This small molecule binds to this protein.
Small molecule (SMILES): C[C@@H]1CC[C@@]2(OC1)O[C@H]1C[C@H]3[C@@H]4CC=C5C[C@@H](O)CC[C@]5(C)[C@H]4CC[C@]3(C)[C@H]1[C@@H]2C

Sequence of chain 1.A:
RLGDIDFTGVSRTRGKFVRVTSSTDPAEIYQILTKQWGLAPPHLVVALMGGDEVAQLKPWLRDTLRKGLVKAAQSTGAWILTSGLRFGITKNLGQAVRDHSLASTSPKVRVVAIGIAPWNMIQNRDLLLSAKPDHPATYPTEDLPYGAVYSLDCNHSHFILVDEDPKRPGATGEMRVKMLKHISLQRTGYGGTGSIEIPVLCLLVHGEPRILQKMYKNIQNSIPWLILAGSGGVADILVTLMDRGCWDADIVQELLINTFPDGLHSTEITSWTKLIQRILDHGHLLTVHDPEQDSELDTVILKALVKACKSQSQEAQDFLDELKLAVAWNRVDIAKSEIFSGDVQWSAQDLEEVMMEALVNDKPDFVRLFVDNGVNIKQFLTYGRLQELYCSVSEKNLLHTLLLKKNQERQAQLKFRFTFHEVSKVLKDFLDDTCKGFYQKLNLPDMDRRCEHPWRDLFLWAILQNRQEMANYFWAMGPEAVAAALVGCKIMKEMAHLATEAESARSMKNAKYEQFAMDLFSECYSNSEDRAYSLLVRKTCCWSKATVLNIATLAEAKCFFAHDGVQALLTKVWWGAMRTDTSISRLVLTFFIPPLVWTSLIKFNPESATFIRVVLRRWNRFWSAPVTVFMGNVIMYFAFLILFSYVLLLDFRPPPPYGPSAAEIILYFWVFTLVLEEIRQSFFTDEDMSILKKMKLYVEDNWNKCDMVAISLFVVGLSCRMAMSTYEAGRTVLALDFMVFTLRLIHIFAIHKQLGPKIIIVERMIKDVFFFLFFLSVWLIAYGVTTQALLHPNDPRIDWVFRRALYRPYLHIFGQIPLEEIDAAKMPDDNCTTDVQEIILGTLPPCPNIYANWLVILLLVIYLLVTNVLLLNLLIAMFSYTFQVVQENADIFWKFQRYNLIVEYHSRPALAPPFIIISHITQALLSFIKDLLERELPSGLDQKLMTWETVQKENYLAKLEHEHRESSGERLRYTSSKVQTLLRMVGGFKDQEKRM

Binding-site contacts:
Ligand atom C7 contacts residue PHE892 of chain 1.A at 4.2 Å (hydrophobic).
Ligand atom C20 contacts residue ILE888 of chain 1.A at 4.2 Å (hydrophobic).
Ligand atom O1 contacts residue ASP889 of chain 1.A at 4.3 Å.
Ligand atom C19 contacts residue ILE888 of chain 1.A at 3.9 Å (hydrophobic).
Ligand atom C8 contacts residue YUY1 of chain 1.N at 4.3 Å.
Ligand atom C1 contacts residue YUY1 of chain 1.N at 4.1 Å.
Ligand atom C5 contacts residue PHE892 of chain 1.A at 4.4 Å (hydrophobic).
Ligand atom C12 contacts residue PHE892 of chain 1.A at 4.2 Å (hydrophobic).
Ligand atom C21 contacts residue ASP889 of chain 1.A at 4.0 Å.
Ligand atom C17 contacts residue YUY1 of chain 1.N at 4.2 Å.
Ligand atom C17 contacts residue ASP889 of chain 1.A at 4.3 Å.
Ligand atom C11 contacts residue PHE892 of chain 1.A at 3.6 Å (hydrophobic).
Ligand atom C6 contacts residue PHE892 of chain 1.A at 3.7 Å (hydrophobic).
Ligand atom C10 contacts residue PHE892 of chain 1.A at 4.4 Å (hydrophobic).
Ligand atom C15 contacts residue YUY1 of chain 1.N at 3.9 Å.
Ligand atom C25 contacts residue PHE892 of chain 1.A at 4.0 Å (hydrophobic).
Ligand atom C9 contacts residue PHE892 of chain 1.A at 4.3 Å (hydrophobic).
Ligand atom C26 contacts residue YUY1 of chain 1.N at 3.9 Å.
Ligand atom C13 contacts residue PHE892 of chain 1.A at 4.4 Å (hydrophobic).
Ligand atom C22 contacts residue YUY1 of chain 1.N at 3.6 Å.
Ligand atom C16 contacts residue ASP889 of chain 1.A at 4.1 Å.
Ligand atom C contacts residue YUY1 of chain 1.N at 3.1 Å.
Ligand atom C16 contacts residue YUY1 of chain 1.N at 3.6 Å.
Ligand atom C22 contacts residue ASP889 of chain 1.A at 4.0 Å.